Sequence of chain 1.C:
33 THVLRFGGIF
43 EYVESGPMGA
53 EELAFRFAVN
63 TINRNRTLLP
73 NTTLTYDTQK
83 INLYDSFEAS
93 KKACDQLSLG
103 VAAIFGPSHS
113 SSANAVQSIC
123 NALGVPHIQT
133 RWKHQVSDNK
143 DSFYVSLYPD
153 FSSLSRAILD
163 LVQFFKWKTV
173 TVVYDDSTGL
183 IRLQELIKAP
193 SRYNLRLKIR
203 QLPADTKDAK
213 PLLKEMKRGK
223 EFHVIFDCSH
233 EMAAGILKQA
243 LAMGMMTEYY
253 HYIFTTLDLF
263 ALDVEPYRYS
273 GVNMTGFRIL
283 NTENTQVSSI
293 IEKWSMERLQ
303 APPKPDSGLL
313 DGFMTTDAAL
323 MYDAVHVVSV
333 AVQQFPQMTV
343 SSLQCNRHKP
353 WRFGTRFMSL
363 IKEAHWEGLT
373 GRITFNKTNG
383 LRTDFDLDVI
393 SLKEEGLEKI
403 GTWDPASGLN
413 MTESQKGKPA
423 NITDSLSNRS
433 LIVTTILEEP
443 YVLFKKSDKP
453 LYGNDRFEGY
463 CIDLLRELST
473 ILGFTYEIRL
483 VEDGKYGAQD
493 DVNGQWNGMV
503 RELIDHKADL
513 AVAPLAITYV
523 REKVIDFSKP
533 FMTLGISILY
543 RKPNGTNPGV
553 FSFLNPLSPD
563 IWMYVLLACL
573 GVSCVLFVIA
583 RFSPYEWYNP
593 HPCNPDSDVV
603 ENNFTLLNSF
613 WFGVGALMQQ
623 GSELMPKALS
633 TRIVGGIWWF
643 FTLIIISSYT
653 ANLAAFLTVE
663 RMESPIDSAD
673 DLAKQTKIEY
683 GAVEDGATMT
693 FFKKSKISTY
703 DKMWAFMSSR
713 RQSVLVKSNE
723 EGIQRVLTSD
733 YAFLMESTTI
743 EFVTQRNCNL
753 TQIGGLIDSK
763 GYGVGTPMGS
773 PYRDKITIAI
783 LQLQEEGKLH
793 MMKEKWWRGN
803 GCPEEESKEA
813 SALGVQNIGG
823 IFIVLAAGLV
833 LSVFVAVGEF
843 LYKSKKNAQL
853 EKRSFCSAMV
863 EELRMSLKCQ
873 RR

This small molecule binds to this protein.
Small molecule (SMILES): N[C@@H](CCC(=O)O)C(=O)O

Binding-site contacts:
Ligand atom CA contacts residue TYR488 of chain 1.C at 3.8 Å (hydrophobic).
Ligand atom OE1 contacts residue LEU736 of chain 1.C at 4.1 Å.
Ligand atom CD contacts residue THR690 of chain 1.C at 3.7 Å.
Ligand atom OE1 contacts residue MET737 of chain 1.C at 4.2 Å.
Ligand atom OE1 contacts residue THR690 of chain 1.C at 3.3 Å.
Ligand atom C contacts residue TYR488 of chain 1.C at 3.4 Å (hydrophobic).
Ligand atom N contacts residue TYR488 of chain 1.C at 3.8 Å.
Ligand atom OXT contacts residue TYR488 of chain 1.C at 3.5 Å.
Ligand atom O contacts residue LEU517 of chain 1.C at 3.8 Å.
Ligand atom C contacts residue ARG523 of chain 1.C at 3.4 Å.
Ligand atom N contacts residue PRO516 of chain 1.C at 3.7 Å.
Ligand atom OXT contacts residue GLY688 of chain 1.C at 3.6 Å.
Ligand atom CG contacts residue ALA689 of chain 1.C at 4.2 Å (hydrophobic).
Ligand atom O contacts residue ALA689 of chain 1.C at 4.1 Å.
Ligand atom CD contacts residue ALA689 of chain 1.C at 3.8 Å (hydrophobic).
Ligand atom CG contacts residue VAL685 of chain 1.C at 4.5 Å (hydrophobic).
Ligand atom CA contacts residue ALA689 of chain 1.C at 3.7 Å (hydrophobic).
Ligand atom CB contacts residue GLY688 of chain 1.C at 3.8 Å.
Ligand atom C contacts residue ALA518 of chain 1.C at 4.0 Å (hydrophobic).
Ligand atom OE2 contacts residue ALA689 of chain 1.C at 2.7 Å (h-bond).
Ligand atom CD contacts residue GLU738 of chain 1.C at 3.9 Å.
Ligand atom OXT contacts residue ARG523 of chain 1.C at 2.4 Å (salt-bridge).
Ligand atom N contacts residue GLU738 of chain 1.C at 4.3 Å.
Ligand atom CD contacts residue GLY688 of chain 1.C at 4.4 Å.
Ligand atom OE2 contacts residue GLY688 of chain 1.C at 3.4 Å.
Ligand atom CG contacts residue GLU738 of chain 1.C at 3.6 Å.
Ligand atom O contacts residue PRO516 of chain 1.C at 3.6 Å (h-bond).
Ligand atom O contacts residue TYR488 of chain 1.C at 3.7 Å.
Ligand atom C contacts residue ALA689 of chain 1.C at 3.5 Å (hydrophobic).
Ligand atom C contacts residue PRO516 of chain 1.C at 4.5 Å (hydrophobic).
Ligand atom O contacts residue ALA518 of chain 1.C at 2.9 Å (h-bond).
Ligand atom OXT contacts residue ALA689 of chain 1.C at 2.9 Å (h-bond).
Ligand atom CB contacts residue ALA689 of chain 1.C at 3.5 Å (hydrophobic).
Ligand atom CB contacts residue TYR488 of chain 1.C at 3.6 Å (hydrophobic).
Ligand atom O contacts residue ARG523 of chain 1.C at 3.7 Å.
Ligand atom OE1 contacts residue GLU738 of chain 1.C at 3.3 Å (salt-bridge).
Ligand atom CG contacts residue GLY688 of chain 1.C at 4.4 Å.
Ligand atom OE2 contacts residue THR690 of chain 1.C at 2.8 Å (h-bond).